A protein and the small-molecule ligand that binds it are described below.
Small molecule (SMILES): O=C(N[C@H](Cc1c[nH]c2ccccc12)C(=O)Nc1ccncc1)c1ccc(N2CCN(c3ccc(Cl)cc3)CC2)cc1F

Sequence of chain 1.A:
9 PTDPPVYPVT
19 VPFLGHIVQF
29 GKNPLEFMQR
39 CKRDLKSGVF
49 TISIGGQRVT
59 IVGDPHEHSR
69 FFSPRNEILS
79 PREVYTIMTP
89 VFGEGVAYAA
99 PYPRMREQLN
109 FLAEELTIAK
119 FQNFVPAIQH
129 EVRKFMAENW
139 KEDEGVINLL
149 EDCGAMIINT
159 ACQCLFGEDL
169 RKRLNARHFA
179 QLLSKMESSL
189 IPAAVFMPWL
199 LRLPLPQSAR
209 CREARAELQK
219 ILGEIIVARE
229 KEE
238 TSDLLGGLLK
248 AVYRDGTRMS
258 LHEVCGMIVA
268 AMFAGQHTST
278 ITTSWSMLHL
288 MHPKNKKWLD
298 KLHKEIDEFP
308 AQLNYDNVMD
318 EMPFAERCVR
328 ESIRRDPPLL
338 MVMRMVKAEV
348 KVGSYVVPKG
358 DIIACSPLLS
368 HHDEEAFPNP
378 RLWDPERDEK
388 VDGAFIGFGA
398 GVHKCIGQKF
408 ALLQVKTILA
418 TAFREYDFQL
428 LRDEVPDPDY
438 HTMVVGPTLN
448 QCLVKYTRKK

Binding-site contacts:
Ligand atom C16 contacts residue PHE270 of chain 1.A at 3.6 Å (hydrophobic).
Ligand atom C8 contacts residue MET86 of chain 1.A at 3.8 Å (hydrophobic).
Ligand atom C4 contacts residue HEM1 of chain 1.C at 3.2 Å.
Ligand atom CL1 contacts residue GLY29 of chain 1.A at 3.7 Å.
Ligand atom N2 contacts residue HEM1 of chain 1.C at 2.2 Å.
Ligand atom C23 contacts residue MET440 of chain 1.A at 3.3 Å (hydrophobic).
Ligand atom N3 contacts residue PHE90 of chain 1.A at 3.4 Å.
Ligand atom C29 contacts residue PHE28 of chain 1.A at 3.8 Å (hydrophobic).
Ligand atom C13 contacts residue HEM1 of chain 1.C at 3.8 Å.
Ligand atom C4 contacts residue ALA271 of chain 1.A at 3.1 Å (hydrophobic).
Ligand atom C16 contacts residue PHE90 of chain 1.A at 3.5 Å (hydrophobic).
Ligand atom C14 contacts residue HEM1 of chain 1.C at 3.9 Å.
Ligand atom C15 contacts residue PHE90 of chain 1.A at 3.6 Å (hydrophobic).
Ligand atom C27 contacts residue PRO190 of chain 1.A at 3.2 Å (hydrophobic).
Ligand atom O2 contacts residue VAL441 of chain 1.A at 3.3 Å.
Ligand atom C33 contacts residue ALA191 of chain 1.A at 3.8 Å (hydrophobic).
Ligand atom C3 contacts residue LEU336 of chain 1.A at 3.9 Å (hydrophobic).
Ligand atom C13 contacts residue TYR96 of chain 1.A at 3.6 Å (hydrophobic).
Ligand atom C9 contacts residue PHE90 of chain 1.A at 3.9 Å (hydrophobic).
Ligand atom CL1 contacts residue ILE25 of chain 1.A at 3.5 Å.
Ligand atom C10 contacts residue PHE90 of chain 1.A at 3.9 Å (hydrophobic).
Ligand atom C30 contacts residue PHE28 of chain 1.A at 3.5 Å (hydrophobic).
Ligand atom C4 contacts residue THR275 of chain 1.A at 3.9 Å.
Ligand atom C18 contacts residue MET440 of chain 1.A at 3.9 Å (hydrophobic).
Ligand atom O1 contacts residue PHE270 of chain 1.A at 3.8 Å.
Ligand atom C3 contacts residue ALA271 of chain 1.A at 3.3 Å (hydrophobic).
Ligand atom N3 contacts residue ALA267 of chain 1.A at 3.8 Å.
Ligand atom N3 contacts residue ALA271 of chain 1.A at 3.7 Å.
Ligand atom C26 contacts residue ALA191 of chain 1.A at 3.9 Å (hydrophobic).
Ligand atom C33 contacts residue PHE194 of chain 1.A at 3.5 Å (hydrophobic).
Ligand atom C28 contacts residue PHE194 of chain 1.A at 3.6 Å (hydrophobic).
Ligand atom O2 contacts residue LEU336 of chain 1.A at 3.8 Å.
Ligand atom C26 contacts residue PRO190 of chain 1.A at 3.1 Å (hydrophobic).
Ligand atom C26 contacts residue PHE194 of chain 1.A at 3.6 Å (hydrophobic).
Ligand atom C6 contacts residue LEU336 of chain 1.A at 3.7 Å (hydrophobic).
Ligand atom C12 contacts residue TYR96 of chain 1.A at 3.0 Å (hydrophobic).
Ligand atom N6 contacts residue PHE194 of chain 1.A at 3.6 Å.
Ligand atom C22 contacts residue MET440 of chain 1.A at 3.5 Å (hydrophobic).
Ligand atom C5 contacts residue HEM1 of chain 1.C at 3.0 Å.
Ligand atom C2 contacts residue LEU336 of chain 1.A at 3.7 Å (hydrophobic).